A protein and the small-molecule ligand that binds it are described below.
Small molecule (SMILES): N[C@@H](CCC(=O)O)C(=O)O

Binding-site contacts:
Ligand atom OXT contacts residue GLY156 of chain 1.B at 4.1 Å.
Ligand atom CD contacts residue ALA241 of chain 1.A at 4.0 Å (hydrophobic).
Ligand atom C contacts residue VAL157 of chain 1.B at 3.6 Å (hydrophobic).
Ligand atom N contacts residue LYS202 of chain 1.A at 3.0 Å (salt-bridge).
Ligand atom C contacts residue TYR71 of chain 1.B at 3.3 Å (hydrophobic).
Ligand atom N contacts residue TYR143 of chain 1.A at 3.6 Å (h-bond).
Ligand atom OXT contacts residue ILE155 of chain 1.B at 3.3 Å (h-bond).
Ligand atom OE1 contacts residue ALA305 of chain 1.A at 1.6 Å.
Ligand atom OXT contacts residue VAL157 of chain 1.B at 4.1 Å.
Ligand atom CG contacts residue ALA305 of chain 1.A at 3.8 Å (hydrophobic).
Ligand atom CD contacts residue ALA306 of chain 1.A at 3.8 Å (hydrophobic).
Ligand atom N contacts residue PHE76 of chain 1.A at 3.0 Å.
Ligand atom C contacts residue TYR175 of chain 1.A at 3.9 Å (hydrophobic).
Ligand atom CB contacts residue TYR143 of chain 1.A at 3.9 Å (hydrophobic).
Ligand atom OE2 contacts residue ALA305 of chain 1.A at 2.1 Å (h-bond).
Ligand atom O contacts residue TYR175 of chain 1.A at 2.8 Å (h-bond).
Ligand atom N contacts residue ARG145 of chain 1.A at 3.4 Å (salt-bridge).
Ligand atom O contacts residue VAL157 of chain 1.B at 2.9 Å.
Ligand atom OE1 contacts residue ALA306 of chain 1.A at 3.3 Å (h-bond).
Ligand atom OE2 contacts residue ALA306 of chain 1.A at 3.6 Å.
Ligand atom CB contacts residue ALA305 of chain 1.A at 3.9 Å (hydrophobic).
Ligand atom OE1 contacts residue THR304 of chain 1.A at 4.1 Å.
Ligand atom OXT contacts residue PHE76 of chain 1.A at 4.2 Å.
Ligand atom OXT contacts residue TYR71 of chain 1.B at 2.3 Å (h-bond).
Ligand atom CD contacts residue ALA305 of chain 1.A at 2.6 Å (hydrophobic).
Ligand atom CA contacts residue ARG145 of chain 1.A at 4.1 Å.
Ligand atom CG contacts residue PLP1 of chain 1.C at 3.2 Å.
Ligand atom O contacts residue GLY156 of chain 1.B at 3.9 Å.
Ligand atom CD contacts residue THR304 of chain 1.A at 3.9 Å.
Ligand atom C contacts residue ARG145 of chain 1.A at 3.8 Å.
Ligand atom OE2 contacts residue PLP1 of chain 1.C at 3.8 Å.
Ligand atom CD contacts residue PLP1 of chain 1.C at 4.2 Å.
Ligand atom O contacts residue TYR71 of chain 1.B at 3.6 Å.
Ligand atom OE1 contacts residue TYR175 of chain 1.A at 3.8 Å.
Ligand atom OE2 contacts residue GLY303 of chain 1.A at 3.4 Å.
Ligand atom N contacts residue PLP1 of chain 1.C at 4.2 Å.
Ligand atom OE2 contacts residue THR304 of chain 1.A at 2.7 Å (h-bond).
Ligand atom CG contacts residue ALA241 of chain 1.A at 3.9 Å (hydrophobic).
Ligand atom OXT contacts residue ARG145 of chain 1.A at 2.7 Å (salt-bridge).
Ligand atom CA contacts residue LYS202 of chain 1.A at 4.1 Å.

Sequence of chain 1.A:
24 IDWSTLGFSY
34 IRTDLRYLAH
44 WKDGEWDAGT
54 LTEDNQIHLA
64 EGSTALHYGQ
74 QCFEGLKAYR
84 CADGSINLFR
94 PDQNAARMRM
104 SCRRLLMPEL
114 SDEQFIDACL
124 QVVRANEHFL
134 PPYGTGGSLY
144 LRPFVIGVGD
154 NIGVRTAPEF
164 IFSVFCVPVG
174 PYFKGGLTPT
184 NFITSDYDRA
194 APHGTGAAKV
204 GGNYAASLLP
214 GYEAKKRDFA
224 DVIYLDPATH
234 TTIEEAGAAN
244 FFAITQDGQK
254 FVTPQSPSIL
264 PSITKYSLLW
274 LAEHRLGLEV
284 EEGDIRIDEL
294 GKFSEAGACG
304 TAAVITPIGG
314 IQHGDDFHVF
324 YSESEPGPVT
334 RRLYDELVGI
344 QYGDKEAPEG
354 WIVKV

Sequence of chain 1.B:
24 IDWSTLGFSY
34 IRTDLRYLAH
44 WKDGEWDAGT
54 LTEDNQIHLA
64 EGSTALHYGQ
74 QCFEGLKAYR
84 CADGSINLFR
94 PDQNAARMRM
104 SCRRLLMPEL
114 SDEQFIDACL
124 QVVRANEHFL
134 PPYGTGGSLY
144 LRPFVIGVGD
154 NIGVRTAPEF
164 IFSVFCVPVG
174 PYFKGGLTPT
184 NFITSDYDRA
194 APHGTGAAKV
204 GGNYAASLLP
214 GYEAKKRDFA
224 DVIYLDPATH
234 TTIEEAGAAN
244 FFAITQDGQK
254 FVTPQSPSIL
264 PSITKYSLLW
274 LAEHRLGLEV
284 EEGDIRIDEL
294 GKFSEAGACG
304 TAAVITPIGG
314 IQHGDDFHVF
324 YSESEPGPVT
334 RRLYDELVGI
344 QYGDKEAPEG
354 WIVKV